A protein and the small-molecule ligand that binds it are described below.
Small molecule (SMILES): O=C(NO)OCc1ccccc1

Binding-site contacts:
Ligand atom CAE contacts residue LYS53 of chain 1.A at 4.0 Å.
Ligand atom CAB contacts residue LEU104 of chain 1.A at 3.5 Å (hydrophobic).
Ligand atom CAA contacts residue THR106 of chain 1.A at 3.9 Å.
Ligand atom CAA contacts residue LYS53 of chain 1.A at 3.7 Å.
Ligand atom OAJ contacts residue ASP168 of chain 1.A at 2.9 Å (salt-bridge).
Ligand atom OAH contacts residue GLU71 of chain 1.A at 3.6 Å.
Ligand atom OAH contacts residue ILE84 of chain 1.A at 4.2 Å.
Ligand atom NAK contacts residue GLU71 of chain 1.A at 2.8 Å (salt-bridge).
Ligand atom NAK contacts residue LEU75 of chain 1.A at 3.8 Å.
Ligand atom OAL contacts residue GLU71 of chain 1.A at 3.7 Å.
Ligand atom CAE contacts residue THR106 of chain 1.A at 4.2 Å.
Ligand atom OAL contacts residue ASP168 of chain 1.A at 3.9 Å.
Ligand atom NAK contacts residue ASP168 of chain 1.A at 4.1 Å.
Ligand atom OAJ contacts residue ILE84 of chain 1.A at 3.6 Å.
Ligand atom CAG contacts residue LYS53 of chain 1.A at 4.1 Å.
Ligand atom CAF contacts residue LYS53 of chain 1.A at 4.2 Å.
Ligand atom CAI contacts residue LEU75 of chain 1.A at 4.1 Å (hydrophobic).
Ligand atom CAC contacts residue LEU104 of chain 1.A at 3.9 Å (hydrophobic).
Ligand atom OAL contacts residue LEU75 of chain 1.A at 4.0 Å.
Ligand atom CAB contacts residue LYS53 of chain 1.A at 3.7 Å.
Ligand atom CAE contacts residue ILE84 of chain 1.A at 3.9 Å (hydrophobic).
Ligand atom CAI contacts residue LYS53 of chain 1.A at 4.2 Å.
Ligand atom CAA contacts residue ALA51 of chain 1.A at 3.9 Å (hydrophobic).
Ligand atom CAG contacts residue ASP168 of chain 1.A at 3.7 Å.
Ligand atom NAK contacts residue LYS53 of chain 1.A at 4.0 Å.
Ligand atom OAL contacts residue PHE169 of chain 1.A at 3.7 Å.
Ligand atom CAF contacts residue THR106 of chain 1.A at 4.2 Å.
Ligand atom CAG contacts residue ILE84 of chain 1.A at 3.6 Å (hydrophobic).
Ligand atom OAJ contacts residue LEU167 of chain 1.A at 3.8 Å.
Ligand atom OAJ contacts residue LEU75 of chain 1.A at 4.1 Å.
Ligand atom CAB contacts residue THR106 of chain 1.A at 3.6 Å.
Ligand atom CAD contacts residue THR106 of chain 1.A at 3.9 Å.
Ligand atom CAI contacts residue ASP168 of chain 1.A at 3.5 Å.
Ligand atom CAD contacts residue ILE84 of chain 1.A at 3.8 Å (hydrophobic).
Ligand atom CAB contacts residue ALA51 of chain 1.A at 3.6 Å (hydrophobic).
Ligand atom OAH contacts residue LYS53 of chain 1.A at 3.3 Å (salt-bridge).
Ligand atom CAI contacts residue GLU71 of chain 1.A at 3.8 Å.
Ligand atom CAC contacts residue THR106 of chain 1.A at 3.6 Å.
Ligand atom CAI contacts residue ILE84 of chain 1.A at 4.1 Å (hydrophobic).
Ligand atom OAH contacts residue ASP168 of chain 1.A at 3.6 Å.

Sequence of chain 1.A:
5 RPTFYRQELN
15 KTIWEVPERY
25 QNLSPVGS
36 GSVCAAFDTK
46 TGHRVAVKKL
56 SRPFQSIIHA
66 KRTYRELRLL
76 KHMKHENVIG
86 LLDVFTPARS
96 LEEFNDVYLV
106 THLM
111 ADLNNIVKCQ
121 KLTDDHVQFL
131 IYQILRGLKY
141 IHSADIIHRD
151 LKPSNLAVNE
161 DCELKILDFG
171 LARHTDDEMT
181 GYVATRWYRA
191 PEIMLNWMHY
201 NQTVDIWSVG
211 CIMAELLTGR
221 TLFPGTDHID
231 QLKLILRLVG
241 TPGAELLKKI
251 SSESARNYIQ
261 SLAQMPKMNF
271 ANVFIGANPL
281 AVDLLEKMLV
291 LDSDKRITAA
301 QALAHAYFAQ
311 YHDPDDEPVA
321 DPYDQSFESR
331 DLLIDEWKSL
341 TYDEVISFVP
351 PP